Binding-site contacts:
Ligand atom CB contacts residue TYR134 of chain 1.F at 3.8 Å (hydrophobic).
Ligand atom CB contacts residue GLY50 of chain 1.F at 3.9 Å.
Ligand atom CD contacts residue GLY50 of chain 1.F at 4.2 Å.
Ligand atom CA contacts residue SER52 of chain 1.F at 3.3 Å.
Ligand atom O contacts residue TYR134 of chain 1.F at 2.9 Å (h-bond).
Ligand atom CZ contacts residue VAL372 of chain 1.F at 4.4 Å (hydrophobic).
Ligand atom C contacts residue SER52 of chain 1.F at 4.2 Å.
Ligand atom NH2 contacts residue GLN368 of chain 1.F at 4.0 Å.
Ligand atom N contacts residue THR51 of chain 1.F at 3.7 Å.
Ligand atom N contacts residue TYR134 of chain 1.F at 4.5 Å.
Ligand atom CD contacts residue MET49 of chain 1.F at 3.0 Å (hydrophobic).
Ligand atom CG contacts residue TYR134 of chain 1.F at 3.4 Å (hydrophobic).
Ligand atom O contacts residue ALA130 of chain 1.F at 4.0 Å.
Ligand atom OXT contacts residue TYR134 of chain 1.F at 4.4 Å.
Ligand atom CD contacts residue TYR134 of chain 1.F at 4.4 Å (hydrophobic).
Ligand atom CA contacts residue TYR134 of chain 1.F at 3.2 Å (hydrophobic).
Ligand atom OXT contacts residue SER52 of chain 1.F at 4.3 Å.
Ligand atom N contacts residue MET48 of chain 1.F at 4.2 Å.
Ligand atom CB contacts residue THR51 of chain 1.F at 4.2 Å.
Ligand atom CD contacts residue THR47 of chain 1.F at 3.2 Å.
Ligand atom NH2 contacts residue MET49 of chain 1.F at 4.4 Å.
Ligand atom CG contacts residue THR47 of chain 1.F at 3.5 Å.
Ligand atom CZ contacts residue THR47 of chain 1.F at 4.3 Å.
Ligand atom NE contacts residue THR47 of chain 1.F at 3.4 Å (h-bond).
Ligand atom CB contacts residue THR47 of chain 1.F at 3.8 Å.
Ligand atom CB contacts residue MET49 of chain 1.F at 3.5 Å (hydrophobic).
Ligand atom NE contacts residue MET49 of chain 1.F at 4.0 Å.
Ligand atom CB contacts residue MET48 of chain 1.F at 3.7 Å (hydrophobic).
Ligand atom CG contacts residue MET49 of chain 1.F at 3.8 Å (hydrophobic).
Ligand atom CA contacts residue THR51 of chain 1.F at 3.9 Å.
Ligand atom N contacts residue SER52 of chain 1.F at 2.1 Å (h-bond).
Ligand atom CB contacts residue SER52 of chain 1.F at 3.4 Å.
Ligand atom C contacts residue TYR134 of chain 1.F at 3.4 Å (hydrophobic).

This protein binds this small molecule.
Small molecule (SMILES): NC(=[NH2+])NCCC[C@H](N)C(=O)O

Sequence of chain 1.F:
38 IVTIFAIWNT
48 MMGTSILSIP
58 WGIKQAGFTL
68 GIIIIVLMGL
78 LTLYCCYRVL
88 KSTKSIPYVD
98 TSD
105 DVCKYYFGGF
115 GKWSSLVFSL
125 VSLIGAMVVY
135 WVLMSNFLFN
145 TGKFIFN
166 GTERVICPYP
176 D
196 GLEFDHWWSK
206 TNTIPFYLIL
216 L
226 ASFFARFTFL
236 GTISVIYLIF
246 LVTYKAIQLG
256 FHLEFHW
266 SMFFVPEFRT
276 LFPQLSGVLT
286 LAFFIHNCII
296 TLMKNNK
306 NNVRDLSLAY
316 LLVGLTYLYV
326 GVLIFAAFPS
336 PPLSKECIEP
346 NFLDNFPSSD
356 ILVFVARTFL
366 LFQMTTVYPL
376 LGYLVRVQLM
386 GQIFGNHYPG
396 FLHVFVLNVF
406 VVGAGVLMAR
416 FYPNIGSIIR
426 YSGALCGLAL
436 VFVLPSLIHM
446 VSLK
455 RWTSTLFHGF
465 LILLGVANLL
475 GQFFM